Sequence of chain 1.B:
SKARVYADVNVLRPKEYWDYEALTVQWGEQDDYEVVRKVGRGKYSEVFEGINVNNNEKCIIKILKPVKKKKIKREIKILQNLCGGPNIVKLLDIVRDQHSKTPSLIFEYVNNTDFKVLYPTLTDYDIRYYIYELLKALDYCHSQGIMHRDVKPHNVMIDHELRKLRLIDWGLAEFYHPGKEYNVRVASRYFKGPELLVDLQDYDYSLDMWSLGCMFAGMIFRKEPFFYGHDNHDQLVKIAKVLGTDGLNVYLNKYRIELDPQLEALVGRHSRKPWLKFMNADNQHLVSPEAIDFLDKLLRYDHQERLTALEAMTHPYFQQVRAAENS

Binding-site contacts:
Ligand atom BR10 contacts residue PHE108 of chain 1.B at 4.3 Å.
Ligand atom BR13 contacts residue HIS155 of chain 1.B at 3.5 Å.
Ligand atom N8 contacts residue LYS63 of chain 1.B at 4.2 Å.
Ligand atom C1 contacts residue ILE169 of chain 1.B at 4.0 Å (hydrophobic).
Ligand atom N9 contacts residue ASP170 of chain 1.B at 3.7 Å.
Ligand atom C6 contacts residue VAL48 of chain 1.B at 4.3 Å (hydrophobic).
Ligand atom C2 contacts residue VAL48 of chain 1.B at 3.8 Å (hydrophobic).
Ligand atom N5 contacts residue LYS63 of chain 1.B at 4.0 Å.
Ligand atom BR12 contacts residue GLY41 of chain 1.B at 4.4 Å.
Ligand atom C6 contacts residue ILE169 of chain 1.B at 3.9 Å (hydrophobic).
Ligand atom C2 contacts residue ILE169 of chain 1.B at 4.2 Å (hydrophobic).
Ligand atom BR13 contacts residue GLY41 of chain 1.B at 4.3 Å.
Ligand atom C4 contacts residue ILE169 of chain 1.B at 3.8 Å (hydrophobic).
Ligand atom C4 contacts residue ILE61 of chain 1.B at 4.2 Å (hydrophobic).
Ligand atom C3 contacts residue HIS155 of chain 1.B at 4.1 Å.
Ligand atom N5 contacts residue ASP170 of chain 1.B at 4.0 Å.
Ligand atom BR10 contacts residue ILE61 of chain 1.B at 3.9 Å.
Ligand atom BR12 contacts residue HIS155 of chain 1.B at 4.4 Å.
Ligand atom BR12 contacts residue VAL40 of chain 1.B at 3.7 Å.
Ligand atom N9 contacts residue LYS63 of chain 1.B at 3.4 Å (salt-bridge).
Ligand atom BR11 contacts residue MET158 of chain 1.B at 4.0 Å.
Ligand atom BR12 contacts residue MET158 of chain 1.B at 3.7 Å.
Ligand atom BR13 contacts residue VAL48 of chain 1.B at 3.6 Å.
Ligand atom BR13 contacts residue ARG42 of chain 1.B at 3.3 Å.
Ligand atom C7 contacts residue ILE169 of chain 1.B at 4.0 Å (hydrophobic).
Ligand atom C3 contacts residue ILE169 of chain 1.B at 4.2 Å (hydrophobic).
Ligand atom C2 contacts residue MET158 of chain 1.B at 4.1 Å (hydrophobic).
Ligand atom C4 contacts residue VAL48 of chain 1.B at 4.3 Å (hydrophobic).
Ligand atom N8 contacts residue VAL48 of chain 1.B at 3.8 Å.
Ligand atom C1 contacts residue VAL48 of chain 1.B at 4.0 Å (hydrophobic).
Ligand atom N8 contacts residue ASP170 of chain 1.B at 4.1 Å.
Ligand atom BR11 contacts residue ILE61 of chain 1.B at 4.0 Å.
Ligand atom C7 contacts residue VAL48 of chain 1.B at 3.6 Å (hydrophobic).
Ligand atom BR10 contacts residue ILE169 of chain 1.B at 3.8 Å.
Ligand atom C1 contacts residue MET158 of chain 1.B at 4.3 Å (hydrophobic).
Ligand atom C3 contacts residue VAL48 of chain 1.B at 3.5 Å (hydrophobic).
Ligand atom BR10 contacts residue VAL90 of chain 1.B at 4.1 Å.
Ligand atom N5 contacts residue ILE169 of chain 1.B at 4.3 Å.
Ligand atom BR12 contacts residue ASN113 of chain 1.B at 4.2 Å.
Ligand atom BR11 contacts residue VAL111 of chain 1.B at 4.1 Å.

This protein binds this small molecule.
Small molecule (SMILES): Brc1c(Br)c(Br)c2[nH]nnc2c1Br